Sequence of chain 1.B:
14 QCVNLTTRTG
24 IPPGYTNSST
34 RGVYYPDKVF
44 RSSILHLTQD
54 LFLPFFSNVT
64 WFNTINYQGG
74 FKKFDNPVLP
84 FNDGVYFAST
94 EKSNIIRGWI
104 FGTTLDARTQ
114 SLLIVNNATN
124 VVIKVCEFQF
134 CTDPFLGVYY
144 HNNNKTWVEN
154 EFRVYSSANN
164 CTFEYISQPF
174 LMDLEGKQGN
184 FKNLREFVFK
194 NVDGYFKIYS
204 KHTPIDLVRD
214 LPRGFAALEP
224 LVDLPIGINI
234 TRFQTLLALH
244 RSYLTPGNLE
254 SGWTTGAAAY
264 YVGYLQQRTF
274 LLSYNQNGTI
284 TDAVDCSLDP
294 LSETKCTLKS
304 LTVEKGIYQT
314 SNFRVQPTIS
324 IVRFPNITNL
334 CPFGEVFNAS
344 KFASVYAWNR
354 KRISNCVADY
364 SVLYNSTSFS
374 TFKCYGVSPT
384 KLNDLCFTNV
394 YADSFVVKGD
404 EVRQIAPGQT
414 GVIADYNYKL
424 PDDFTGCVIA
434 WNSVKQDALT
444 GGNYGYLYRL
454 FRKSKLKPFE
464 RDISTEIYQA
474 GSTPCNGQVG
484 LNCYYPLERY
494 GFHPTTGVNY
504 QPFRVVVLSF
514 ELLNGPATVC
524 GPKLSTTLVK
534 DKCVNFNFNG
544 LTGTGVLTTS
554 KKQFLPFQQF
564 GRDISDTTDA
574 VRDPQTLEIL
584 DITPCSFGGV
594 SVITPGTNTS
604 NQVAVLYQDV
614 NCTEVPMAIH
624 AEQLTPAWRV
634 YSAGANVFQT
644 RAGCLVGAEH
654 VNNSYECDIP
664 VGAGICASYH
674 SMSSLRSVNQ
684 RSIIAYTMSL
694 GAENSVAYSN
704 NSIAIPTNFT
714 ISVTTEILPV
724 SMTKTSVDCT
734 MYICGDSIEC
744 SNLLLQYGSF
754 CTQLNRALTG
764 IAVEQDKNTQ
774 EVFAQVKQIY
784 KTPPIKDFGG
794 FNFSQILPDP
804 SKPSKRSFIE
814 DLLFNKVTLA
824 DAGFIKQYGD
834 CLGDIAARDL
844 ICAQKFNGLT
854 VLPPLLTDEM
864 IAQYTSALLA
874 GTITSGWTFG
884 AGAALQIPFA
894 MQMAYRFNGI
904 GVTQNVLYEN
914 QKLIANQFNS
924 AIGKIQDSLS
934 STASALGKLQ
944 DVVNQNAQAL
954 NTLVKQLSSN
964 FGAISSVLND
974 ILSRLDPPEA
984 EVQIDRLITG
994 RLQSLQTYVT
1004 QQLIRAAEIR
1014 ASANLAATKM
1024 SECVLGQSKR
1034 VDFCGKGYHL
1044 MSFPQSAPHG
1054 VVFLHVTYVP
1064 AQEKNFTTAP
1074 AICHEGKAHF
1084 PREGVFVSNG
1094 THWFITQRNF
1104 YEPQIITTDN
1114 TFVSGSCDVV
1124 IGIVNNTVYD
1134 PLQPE

Binding-site contacts:
Ligand atom O7 contacts residue GLN830 of chain 1.C at 3.4 Å (h-bond).
Ligand atom O5 contacts residue GLN642 of chain 1.B at 3.3 Å (h-bond).
Ligand atom C3 contacts residue ASN614 of chain 1.B at 3.8 Å.
Ligand atom C7 contacts residue GLN830 of chain 1.C at 4.3 Å.
Ligand atom O6 contacts residue ARG644 of chain 1.B at 3.7 Å.
Ligand atom N2 contacts residue ASN614 of chain 1.B at 3.0 Å (h-bond).
Ligand atom C4 contacts residue ASN614 of chain 1.B at 4.2 Å.
Ligand atom O7 contacts residue ASN614 of chain 1.B at 3.1 Å (h-bond).
Ligand atom C5 contacts residue ASN614 of chain 1.B at 3.7 Å.
Ligand atom O6 contacts residue GLN642 of chain 1.B at 3.1 Å (h-bond).
Ligand atom C6 contacts residue THR643 of chain 1.B at 4.1 Å.
Ligand atom O5 contacts residue ASN614 of chain 1.B at 2.4 Å (h-bond).
Ligand atom O6 contacts residue THR643 of chain 1.B at 2.9 Å (h-bond).
Ligand atom C6 contacts residue GLN642 of chain 1.B at 3.8 Å.
Ligand atom C1 contacts residue ASN614 of chain 1.B at 1.5 Å.
Ligand atom C1 contacts residue GLN642 of chain 1.B at 4.3 Å.
Ligand atom C5 contacts residue GLN642 of chain 1.B at 4.1 Å.
Ligand atom C7 contacts residue ASN614 of chain 1.B at 3.3 Å.
Ligand atom C8 contacts residue GLN830 of chain 1.C at 4.4 Å.
Ligand atom C8 contacts residue ASN614 of chain 1.B at 4.5 Å.
Ligand atom C2 contacts residue ASN614 of chain 1.B at 2.5 Å.

Sequence of chain 1.C:
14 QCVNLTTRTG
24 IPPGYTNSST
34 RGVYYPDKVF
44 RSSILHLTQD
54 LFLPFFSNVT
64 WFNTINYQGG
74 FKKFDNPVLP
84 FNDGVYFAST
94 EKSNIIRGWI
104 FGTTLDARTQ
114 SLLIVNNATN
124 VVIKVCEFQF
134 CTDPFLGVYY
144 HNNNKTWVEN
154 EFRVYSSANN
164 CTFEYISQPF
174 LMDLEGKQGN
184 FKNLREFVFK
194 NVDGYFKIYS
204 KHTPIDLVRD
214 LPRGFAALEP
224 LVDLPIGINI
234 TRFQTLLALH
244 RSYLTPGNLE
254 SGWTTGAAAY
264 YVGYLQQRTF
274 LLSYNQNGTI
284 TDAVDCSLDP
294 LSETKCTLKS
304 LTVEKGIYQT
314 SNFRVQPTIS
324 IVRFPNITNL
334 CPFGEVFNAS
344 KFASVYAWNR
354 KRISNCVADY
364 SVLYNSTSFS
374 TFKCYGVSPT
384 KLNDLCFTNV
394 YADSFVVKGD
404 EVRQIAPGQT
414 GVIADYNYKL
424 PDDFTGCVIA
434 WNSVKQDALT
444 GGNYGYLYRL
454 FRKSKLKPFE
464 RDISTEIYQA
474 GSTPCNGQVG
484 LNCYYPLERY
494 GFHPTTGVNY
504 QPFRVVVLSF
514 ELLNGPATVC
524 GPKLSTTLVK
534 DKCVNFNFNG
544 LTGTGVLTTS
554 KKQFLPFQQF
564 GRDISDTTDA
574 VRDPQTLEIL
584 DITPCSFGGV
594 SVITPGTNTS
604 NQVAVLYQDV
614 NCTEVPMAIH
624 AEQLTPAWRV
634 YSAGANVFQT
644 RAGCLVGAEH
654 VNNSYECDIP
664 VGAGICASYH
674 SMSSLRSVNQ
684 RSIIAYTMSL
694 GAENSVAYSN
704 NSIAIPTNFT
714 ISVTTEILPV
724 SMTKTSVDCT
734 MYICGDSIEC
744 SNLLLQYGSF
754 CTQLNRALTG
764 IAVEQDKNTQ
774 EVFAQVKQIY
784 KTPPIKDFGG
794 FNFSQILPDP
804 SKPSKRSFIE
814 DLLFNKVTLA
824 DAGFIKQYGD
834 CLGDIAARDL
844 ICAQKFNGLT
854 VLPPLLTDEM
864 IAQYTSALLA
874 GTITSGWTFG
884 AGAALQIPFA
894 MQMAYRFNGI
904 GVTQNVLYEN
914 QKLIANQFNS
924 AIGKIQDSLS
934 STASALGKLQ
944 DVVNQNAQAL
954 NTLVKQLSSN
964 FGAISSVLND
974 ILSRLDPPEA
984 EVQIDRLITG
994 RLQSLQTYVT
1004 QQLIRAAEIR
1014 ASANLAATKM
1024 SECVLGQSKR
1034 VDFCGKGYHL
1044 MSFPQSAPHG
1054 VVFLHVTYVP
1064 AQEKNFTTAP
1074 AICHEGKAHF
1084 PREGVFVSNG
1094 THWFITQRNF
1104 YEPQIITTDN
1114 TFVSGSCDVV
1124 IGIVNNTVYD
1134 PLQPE

This small molecule binds to this protein.
Small molecule (SMILES): CC(=O)N[C@@H]1[C@@H](O)[C@H](O)[C@@H](CO)O[C@H]1O